Binding-site contacts:
Ligand atom C8 contacts residue PHE353 of chain 1.A at 3.6 Å (hydrophobic).
Ligand atom O5 contacts residue ASN325 of chain 1.A at 2.4 Å (h-bond).
Ligand atom N2 contacts residue ASN325 of chain 1.A at 2.9 Å (h-bond).
Ligand atom C5 contacts residue ASN325 of chain 1.A at 3.7 Å.
Ligand atom C2 contacts residue ASN325 of chain 1.A at 2.5 Å.
Ligand atom C3 contacts residue ASN325 of chain 1.A at 3.8 Å.
Ligand atom C1 contacts residue ASN325 of chain 1.A at 1.4 Å.
Ligand atom C7 contacts residue ASN325 of chain 1.A at 3.9 Å.
Ligand atom C4 contacts residue ASN325 of chain 1.A at 4.2 Å.

This protein binds this small molecule.
Small molecule (SMILES): CC(=O)N[C@@H]1[C@@H](O)[C@H](O)[C@@H](CO)O[C@H]1O

Sequence of chain 1.A:
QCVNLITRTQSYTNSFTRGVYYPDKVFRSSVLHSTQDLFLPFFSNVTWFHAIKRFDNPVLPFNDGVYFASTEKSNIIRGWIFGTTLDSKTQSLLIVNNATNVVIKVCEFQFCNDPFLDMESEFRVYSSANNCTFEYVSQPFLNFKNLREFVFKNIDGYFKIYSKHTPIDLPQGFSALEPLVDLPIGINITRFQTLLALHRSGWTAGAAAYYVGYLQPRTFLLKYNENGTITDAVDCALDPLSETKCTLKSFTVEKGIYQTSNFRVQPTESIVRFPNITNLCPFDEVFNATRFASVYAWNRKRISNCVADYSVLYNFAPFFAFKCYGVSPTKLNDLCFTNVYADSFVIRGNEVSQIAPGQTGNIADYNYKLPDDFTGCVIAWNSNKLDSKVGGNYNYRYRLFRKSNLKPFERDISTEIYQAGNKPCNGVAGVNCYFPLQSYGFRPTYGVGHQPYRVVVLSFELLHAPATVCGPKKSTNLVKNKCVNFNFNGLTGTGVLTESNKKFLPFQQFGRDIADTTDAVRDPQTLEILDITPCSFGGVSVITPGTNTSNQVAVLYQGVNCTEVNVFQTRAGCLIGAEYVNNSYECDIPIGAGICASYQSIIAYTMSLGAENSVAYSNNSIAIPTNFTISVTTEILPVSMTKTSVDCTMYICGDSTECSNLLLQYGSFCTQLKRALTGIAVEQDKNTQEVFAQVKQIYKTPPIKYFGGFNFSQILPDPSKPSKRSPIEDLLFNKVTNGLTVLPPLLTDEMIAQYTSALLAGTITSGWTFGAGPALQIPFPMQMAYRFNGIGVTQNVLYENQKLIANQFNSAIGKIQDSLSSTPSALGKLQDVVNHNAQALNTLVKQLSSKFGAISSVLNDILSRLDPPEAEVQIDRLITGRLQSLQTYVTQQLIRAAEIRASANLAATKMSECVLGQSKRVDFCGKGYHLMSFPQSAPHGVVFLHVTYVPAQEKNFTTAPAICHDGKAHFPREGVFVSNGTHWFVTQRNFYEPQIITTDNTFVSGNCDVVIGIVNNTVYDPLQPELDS